Binding-site contacts:
Ligand atom O2 contacts residue BMA1 of chain 1.X at 2.8 Å (h-bond).
Ligand atom C1 contacts residue BMA1 of chain 1.X at 3.7 Å.
Ligand atom C2 contacts residue BMA1 of chain 1.X at 3.5 Å.

A protein and the small-molecule ligand that binds it are described below.
Small molecule (SMILES): OC[C@H]1O[C@H](O)[C@@H](O)[C@@H](O)[C@@H]1O